Binding-site contacts:
Ligand atom N4 contacts residue MN1 of chain 24.B at 2.2 Å.
Ligand atom N4 contacts residue HIS71 of chain 6.A at 3.0 Å (h-bond).
Ligand atom C5 contacts residue HIS72 of chain 6.A at 3.6 Å.
Ligand atom O13 contacts residue HIS72 of chain 6.A at 3.1 Å (h-bond).
Ligand atom O13 contacts residue GLU171 of chain 17.A at 3.5 Å (salt-bridge).
Ligand atom N2 contacts residue GLU171 of chain 17.A at 3.8 Å.
Ligand atom C6 contacts residue MN1 of chain 24.C at 3.5 Å.
Ligand atom N1 contacts residue HIS72 of chain 6.A at 3.3 Å (h-bond).
Ligand atom O11 contacts residue ARG119 of chain 24.A at 2.8 Å (salt-bridge).
Ligand atom C3 contacts residue MN1 of chain 24.B at 3.2 Å.
Ligand atom N2 contacts residue MN1 of chain 24.C at 3.2 Å.
Ligand atom C7 contacts residue MN1 of chain 24.C at 3.5 Å.
Ligand atom C7 contacts residue GLU171 of chain 17.A at 3.5 Å.
Ligand atom N1 contacts residue MN1 of chain 24.C at 2.3 Å.
Ligand atom P9 contacts residue ARG119 of chain 24.A at 3.9 Å.
Ligand atom P9 contacts residue SER197 of chain 24.A at 3.8 Å.
Ligand atom O12 contacts residue ARG97 of chain 24.A at 2.8 Å (salt-bridge).
Ligand atom N1 contacts residue GLU171 of chain 17.A at 3.1 Å (salt-bridge).
Ligand atom C8 contacts residue GLU171 of chain 17.A at 3.5 Å.
Ligand atom C7 contacts residue GLU19 of chain 6.A at 3.4 Å.
Ligand atom N1 contacts residue HIS167 of chain 17.A at 3.1 Å (h-bond).
Ligand atom C5 contacts residue HIS71 of chain 6.A at 3.2 Å.
Ligand atom O13 contacts residue MN1 of chain 24.C at 2.4 Å.
Ligand atom O12 contacts residue SER197 of chain 24.A at 2.6 Å (h-bond).
Ligand atom O10 contacts residue ARG119 of chain 24.A at 3.0 Å (salt-bridge).
Ligand atom O10 contacts residue LYS175 of chain 17.A at 2.7 Å (salt-bridge).
Ligand atom C6 contacts residue GLU171 of chain 17.A at 3.1 Å.
Ligand atom C5 contacts residue HIS168 of chain 17.A at 3.9 Å.
Ligand atom C5 contacts residue MN1 of chain 24.B at 3.3 Å.
Ligand atom P9 contacts residue ARG97 of chain 24.A at 3.7 Å.
Ligand atom O11 contacts residue LYS199 of chain 24.A at 2.7 Å (salt-bridge).
Ligand atom C5 contacts residue MN1 of chain 24.C at 3.3 Å.
Ligand atom C5 contacts residue HIS167 of chain 17.A at 3.3 Å.
Ligand atom O13 contacts residue GLU19 of chain 6.A at 2.7 Å (salt-bridge).
Ligand atom O13 contacts residue HIS45 of chain 17.A at 3.3 Å (h-bond).
Ligand atom C3 contacts residue GLU75 of chain 6.A at 3.8 Å.
Ligand atom O10 contacts residue ARG97 of chain 24.A at 2.8 Å (salt-bridge).
Ligand atom C3 contacts residue LEU105 of chain 17.A at 3.8 Å (hydrophobic).
Ligand atom N4 contacts residue HIS168 of chain 17.A at 3.3 Å (h-bond).
Ligand atom N4 contacts residue GLU75 of chain 6.A at 3.1 Å (salt-bridge).

Sequence of chain 17.A:
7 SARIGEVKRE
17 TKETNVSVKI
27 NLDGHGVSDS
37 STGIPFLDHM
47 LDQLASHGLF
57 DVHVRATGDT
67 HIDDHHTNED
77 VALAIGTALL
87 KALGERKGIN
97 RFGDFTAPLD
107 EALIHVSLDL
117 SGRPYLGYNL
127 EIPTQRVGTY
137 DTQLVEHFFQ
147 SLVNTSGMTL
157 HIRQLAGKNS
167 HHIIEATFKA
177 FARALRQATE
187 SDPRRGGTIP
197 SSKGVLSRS

Sequence of chain 24.A:
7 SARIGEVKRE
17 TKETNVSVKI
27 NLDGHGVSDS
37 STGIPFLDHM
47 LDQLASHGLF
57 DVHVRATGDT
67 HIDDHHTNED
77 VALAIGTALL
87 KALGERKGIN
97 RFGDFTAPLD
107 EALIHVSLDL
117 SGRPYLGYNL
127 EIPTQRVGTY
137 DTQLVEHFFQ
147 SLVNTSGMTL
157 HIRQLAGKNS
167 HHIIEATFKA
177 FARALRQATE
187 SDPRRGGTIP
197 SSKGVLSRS

Sequence of chain 6.A:
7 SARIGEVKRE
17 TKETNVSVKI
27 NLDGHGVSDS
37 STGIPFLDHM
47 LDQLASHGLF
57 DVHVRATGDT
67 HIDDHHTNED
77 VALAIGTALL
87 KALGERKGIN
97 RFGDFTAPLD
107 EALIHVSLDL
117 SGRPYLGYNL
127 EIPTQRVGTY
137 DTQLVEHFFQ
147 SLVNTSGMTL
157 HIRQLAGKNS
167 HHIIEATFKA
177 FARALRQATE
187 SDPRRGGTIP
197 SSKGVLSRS

The protein below binds the small molecule below.
Small molecule (SMILES): O=P(O)(O)C[C@@H](O)Cn1cncn1